The small molecule below binds the protein below.
Small molecule (SMILES): Cc1cn([C@H]2C[C@H](O[P](=O)(O)OC[C@H]3O[C@@H](n4ccc(N)nc4=O)C[C@@H]3O[P](=O)(O)OC[C@H]3O[C@@H](n4cnc5c(=O)nc(N)[nH]c54)C[C@@H]3O[P](=O)(O)OC[C@H]3O[C@@H](n4cnc5c(=O)nc(N)[nH]c54)C[C@@H]3O)[C@@H](CO[P](=O)(O)O[C@H]3C[C@H](n4cnc5c(=O)nc(N)[nH]c54)O[C@@H]3COP(=O)(O)O)O2)c(=O)[nH]c1=O

Binding-site contacts:
Ligand atom C5' contacts residue GLY66 of chain 1.D at 3.6 Å.
Ligand atom OP1 contacts residue LYS68 of chain 1.D at 3.4 Å (salt-bridge).
Ligand atom O3' contacts residue VAL65 of chain 1.D at 3.9 Å.
Ligand atom P contacts residue GLY66 of chain 1.D at 3.8 Å.
Ligand atom OP1 contacts residue THR67 of chain 1.D at 3.6 Å.
Ligand atom OP1 contacts residue GLY64 of chain 1.D at 3.0 Å (h-bond).
Ligand atom P contacts residue ILE69 of chain 1.D at 4.0 Å.
Ligand atom C3' contacts residue GLY66 of chain 1.D at 3.8 Å.
Ligand atom P contacts residue LYS35 of chain 1.D at 3.6 Å.
Ligand atom C1' contacts residue ALA38 of chain 1.D at 3.9 Å (hydrophobic).
Ligand atom O5' contacts residue GLY66 of chain 1.D at 3.6 Å.
Ligand atom O3' contacts residue LYS68 of chain 1.D at 3.7 Å.
Ligand atom OP2 contacts residue VAL65 of chain 1.D at 3.9 Å.
Ligand atom OP2 contacts residue LYS68 of chain 1.D at 3.1 Å.
Ligand atom OP2 contacts residue GLY66 of chain 1.D at 3.7 Å.
Ligand atom O4' contacts residue ALA38 of chain 1.D at 3.5 Å.
Ligand atom OP1 contacts residue PRO63 of chain 1.D at 3.8 Å.
Ligand atom C3' contacts residue LYS68 of chain 1.D at 3.7 Å.
Ligand atom OP1 contacts residue LYS68 of chain 1.D at 2.9 Å (salt-bridge).
Ligand atom OP3 contacts residue LYS35 of chain 1.D at 2.6 Å (salt-bridge).
Ligand atom P contacts residue LYS68 of chain 1.D at 3.6 Å.
Ligand atom N3 contacts residue ALA38 of chain 1.D at 3.6 Å.
Ligand atom C4' contacts residue GLY64 of chain 1.D at 3.2 Å.
Ligand atom C5' contacts residue GLY64 of chain 1.D at 3.2 Å.
Ligand atom OP1 contacts residue GLY66 of chain 1.D at 2.9 Å (h-bond).
Ligand atom O3' contacts residue ILE69 of chain 1.D at 3.7 Å.
Ligand atom O3' contacts residue GLY64 of chain 1.D at 3.5 Å.
Ligand atom P contacts residue LYS68 of chain 1.D at 3.4 Å.
Ligand atom OP1 contacts residue LEU62 of chain 1.D at 3.9 Å.
Ligand atom O5' contacts residue LYS35 of chain 1.D at 3.9 Å.
Ligand atom C3' contacts residue GLY64 of chain 1.D at 3.9 Å.
Ligand atom OP1 contacts residue NA1 of chain 1.H at 2.8 Å (h-bond).
Ligand atom P contacts residue NA1 of chain 1.H at 3.9 Å.
Ligand atom C5' contacts residue TYR39 of chain 1.D at 3.1 Å (hydrophobic).
Ligand atom OP1 contacts residue VAL65 of chain 1.D at 3.5 Å (h-bond).
Ligand atom N1 contacts residue HIS34 of chain 1.D at 3.9 Å.
Ligand atom OP1 contacts residue ILE69 of chain 1.D at 2.9 Å (h-bond).
Ligand atom OP2 contacts residue THR67 of chain 1.D at 3.9 Å.
Ligand atom OP1 contacts residue LYS35 of chain 1.D at 3.7 Å.
Ligand atom OP2 contacts residue LYS68 of chain 1.D at 2.9 Å (salt-bridge).

Sequence of chain 1.D:
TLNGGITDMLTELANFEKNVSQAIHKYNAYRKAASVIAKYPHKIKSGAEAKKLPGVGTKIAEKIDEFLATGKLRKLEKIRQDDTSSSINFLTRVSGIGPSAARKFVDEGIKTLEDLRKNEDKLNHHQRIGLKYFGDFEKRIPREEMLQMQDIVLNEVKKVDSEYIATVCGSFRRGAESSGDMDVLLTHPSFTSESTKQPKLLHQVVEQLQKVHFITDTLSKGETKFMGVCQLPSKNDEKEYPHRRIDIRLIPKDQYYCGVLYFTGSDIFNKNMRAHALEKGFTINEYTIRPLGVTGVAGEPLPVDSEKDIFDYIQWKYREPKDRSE